The small molecule below binds the protein below.
Small molecule (SMILES): O=C(O)[C@H](Cc1ccccc1)NC(=O)[C@@H]1CCCN1C(=O)OCc1ccccc1

Sequence of chain 1.B:
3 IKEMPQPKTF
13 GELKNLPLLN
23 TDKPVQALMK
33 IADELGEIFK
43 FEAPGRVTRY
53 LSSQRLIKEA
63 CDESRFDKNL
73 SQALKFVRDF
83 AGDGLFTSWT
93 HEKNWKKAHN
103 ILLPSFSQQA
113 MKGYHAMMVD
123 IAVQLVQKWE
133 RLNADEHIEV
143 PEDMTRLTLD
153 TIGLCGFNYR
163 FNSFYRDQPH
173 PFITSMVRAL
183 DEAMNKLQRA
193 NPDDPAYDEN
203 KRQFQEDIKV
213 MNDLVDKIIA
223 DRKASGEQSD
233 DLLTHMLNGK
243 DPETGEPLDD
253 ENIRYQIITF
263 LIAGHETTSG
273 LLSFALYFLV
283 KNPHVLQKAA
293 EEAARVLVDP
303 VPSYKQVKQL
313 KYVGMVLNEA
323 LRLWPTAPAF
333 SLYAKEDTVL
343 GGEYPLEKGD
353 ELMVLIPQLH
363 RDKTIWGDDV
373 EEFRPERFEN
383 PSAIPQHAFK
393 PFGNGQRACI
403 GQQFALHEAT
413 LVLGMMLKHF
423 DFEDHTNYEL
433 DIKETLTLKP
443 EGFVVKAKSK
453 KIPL

Binding-site contacts:
Ligand atom C21 contacts residue ARG48 of chain 1.B at 3.7 Å.
Ligand atom C13 contacts residue TYR52 of chain 1.B at 3.7 Å (hydrophobic).
Ligand atom C20 contacts residue ALA45 of chain 1.B at 3.9 Å (hydrophobic).
Ligand atom C22 contacts residue TYR52 of chain 1.B at 3.5 Å (hydrophobic).
Ligand atom C2 contacts residue LEU438 of chain 1.B at 3.4 Å (hydrophobic).
Ligand atom C16 contacts residue TYR52 of chain 1.B at 3.6 Å (hydrophobic).
Ligand atom O2 contacts residue MET355 of chain 1.B at 3.5 Å.
Ligand atom O5 contacts residue SER73 of chain 1.B at 3.5 Å.
Ligand atom O3 contacts residue MET355 of chain 1.B at 3.6 Å.
Ligand atom C14 contacts residue TYR52 of chain 1.B at 3.7 Å (hydrophobic).
Ligand atom C9 contacts residue LEU438 of chain 1.B at 3.7 Å (hydrophobic).
Ligand atom C15 contacts residue SER73 of chain 1.B at 3.7 Å.
Ligand atom C4 contacts residue ALA331 of chain 1.B at 3.6 Å (hydrophobic).
Ligand atom C1 contacts residue PHE88 of chain 1.B at 3.5 Å (hydrophobic).
Ligand atom O4 contacts residue SER73 of chain 1.B at 3.6 Å.
Ligand atom C21 contacts residue PHE43 of chain 1.B at 3.6 Å (hydrophobic).
Ligand atom O4 contacts residue ALA75 of chain 1.B at 2.9 Å (h-bond).
Ligand atom C20 contacts residue ARG48 of chain 1.B at 3.6 Å.
Ligand atom C7 contacts residue ALA75 of chain 1.B at 3.5 Å (hydrophobic).
Ligand atom C6 contacts residue LEU438 of chain 1.B at 3.8 Å (hydrophobic).
Ligand atom O3 contacts residue TYR52 of chain 1.B at 2.7 Å (h-bond).
Ligand atom C19 contacts residue LEU21 of chain 1.B at 3.8 Å (hydrophobic).
Ligand atom O2 contacts residue ALA331 of chain 1.B at 3.8 Å.
Ligand atom C6 contacts residue PHE88 of chain 1.B at 3.9 Å (hydrophobic).
Ligand atom C2 contacts residue 98B1 of chain 1.I at 3.6 Å.
Ligand atom C19 contacts residue ARG48 of chain 1.B at 3.8 Å.
Ligand atom C3 contacts residue LEU438 of chain 1.B at 3.7 Å (hydrophobic).
Ligand atom O4 contacts residue LEU189 of chain 1.B at 3.9 Å.
Ligand atom C13 contacts residue MET355 of chain 1.B at 3.7 Å (hydrophobic).
Ligand atom C15 contacts residue ALA75 of chain 1.B at 3.9 Å (hydrophobic).
Ligand atom O5 contacts residue ARG48 of chain 1.B at 2.9 Å (salt-bridge).
Ligand atom C17 contacts residue LEU21 of chain 1.B at 3.6 Å (hydrophobic).
Ligand atom O4 contacts residue GLN74 of chain 1.B at 3.3 Å (h-bond).
Ligand atom C18 contacts residue LEU21 of chain 1.B at 3.4 Å (hydrophobic).
Ligand atom C11 contacts residue VAL27 of chain 1.B at 3.8 Å (hydrophobic).
Ligand atom C2 contacts residue PHE88 of chain 1.B at 3.7 Å (hydrophobic).
Ligand atom O5 contacts residue GLN74 of chain 1.B at 2.8 Å (h-bond).
Ligand atom C15 contacts residue GLN74 of chain 1.B at 3.4 Å.
Ligand atom C1 contacts residue LEU438 of chain 1.B at 3.5 Å (hydrophobic).
Ligand atom O1 contacts residue ALA75 of chain 1.B at 3.6 Å.